Sequence of chain 2.A:
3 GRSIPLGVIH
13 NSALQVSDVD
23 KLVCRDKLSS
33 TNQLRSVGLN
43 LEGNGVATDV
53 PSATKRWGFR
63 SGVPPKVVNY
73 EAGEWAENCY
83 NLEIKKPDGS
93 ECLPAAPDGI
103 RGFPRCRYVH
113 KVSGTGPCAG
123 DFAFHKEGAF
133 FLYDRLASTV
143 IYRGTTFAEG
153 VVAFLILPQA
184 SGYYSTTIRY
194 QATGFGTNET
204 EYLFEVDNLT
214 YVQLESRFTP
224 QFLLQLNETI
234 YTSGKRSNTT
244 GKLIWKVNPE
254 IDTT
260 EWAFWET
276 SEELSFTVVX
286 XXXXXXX

A protein and the small-molecule ligand that binds it are described below.
Small molecule (SMILES): CC(=O)N[C@@H]1[C@@H](O)[C@H](O)[C@@H](CO)O[C@H]1O

Binding-site contacts:
Ligand atom C6 contacts residue GLU202 of chain 2.A at 3.2 Å.
Ligand atom C6 contacts residue ASN201 of chain 2.A at 3.2 Å.
Ligand atom O6 contacts residue ASN201 of chain 2.A at 4.0 Å.
Ligand atom C3 contacts residue ASN201 of chain 2.A at 3.5 Å.
Ligand atom C2 contacts residue ASN201 of chain 2.A at 2.5 Å.
Ligand atom N2 contacts residue ASN201 of chain 2.A at 3.5 Å (h-bond).
Ligand atom O5 contacts residue ASN201 of chain 2.A at 2.5 Å (h-bond).
Ligand atom C5 contacts residue ASN201 of chain 2.A at 3.1 Å.
Ligand atom O6 contacts residue GLU202 of chain 2.A at 3.0 Å (salt-bridge).
Ligand atom C7 contacts residue ASN201 of chain 2.A at 4.2 Å.
Ligand atom O7 contacts residue ASN201 of chain 2.A at 4.3 Å.
Ligand atom C1 contacts residue ASN201 of chain 2.A at 1.4 Å.
Ligand atom C4 contacts residue ASN201 of chain 2.A at 3.4 Å.